Sequence of chain 1.B:
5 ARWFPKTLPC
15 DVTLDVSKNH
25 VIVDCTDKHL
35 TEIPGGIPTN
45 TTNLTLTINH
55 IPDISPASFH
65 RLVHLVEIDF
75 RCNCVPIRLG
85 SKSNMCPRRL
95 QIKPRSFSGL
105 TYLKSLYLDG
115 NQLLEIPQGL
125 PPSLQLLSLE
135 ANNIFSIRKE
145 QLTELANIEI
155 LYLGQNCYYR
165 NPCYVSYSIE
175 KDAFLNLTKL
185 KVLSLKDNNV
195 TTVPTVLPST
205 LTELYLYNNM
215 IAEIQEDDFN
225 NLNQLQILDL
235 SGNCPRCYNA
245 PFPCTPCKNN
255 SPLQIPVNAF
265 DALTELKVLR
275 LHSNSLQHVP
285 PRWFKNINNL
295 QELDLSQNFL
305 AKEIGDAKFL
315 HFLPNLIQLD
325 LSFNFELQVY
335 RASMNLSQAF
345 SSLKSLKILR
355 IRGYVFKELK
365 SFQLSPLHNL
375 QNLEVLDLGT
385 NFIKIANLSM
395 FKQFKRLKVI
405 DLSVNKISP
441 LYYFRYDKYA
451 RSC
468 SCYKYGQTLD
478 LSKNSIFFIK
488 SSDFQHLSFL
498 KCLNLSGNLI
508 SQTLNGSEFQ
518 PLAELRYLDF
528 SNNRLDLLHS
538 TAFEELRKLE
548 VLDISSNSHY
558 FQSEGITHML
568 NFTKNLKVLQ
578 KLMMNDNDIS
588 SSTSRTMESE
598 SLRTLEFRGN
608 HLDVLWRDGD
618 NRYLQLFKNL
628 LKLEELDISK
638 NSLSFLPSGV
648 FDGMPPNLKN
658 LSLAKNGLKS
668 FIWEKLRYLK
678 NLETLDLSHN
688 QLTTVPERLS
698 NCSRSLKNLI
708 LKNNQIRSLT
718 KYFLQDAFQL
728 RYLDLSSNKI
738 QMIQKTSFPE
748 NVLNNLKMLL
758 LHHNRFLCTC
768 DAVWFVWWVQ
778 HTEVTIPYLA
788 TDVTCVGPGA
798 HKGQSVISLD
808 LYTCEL

This small molecule binds to this protein.
Small molecule (SMILES): CC(=O)N[C@H]1[C@H](O[C@H]2[C@H](O)[C@@H](NC(C)=O)CO[C@@H]2CO)O[C@H](CO)[C@@H](O)[C@@H]1O

Binding-site contacts:
Ligand atom O5 contacts residue VAL169 of chain 1.B at 3.3 Å.
Ligand atom C4 contacts residue VAL169 of chain 1.B at 4.2 Å (hydrophobic).
Ligand atom C5 contacts residue MET214 of chain 1.B at 4.2 Å (hydrophobic).
Ligand atom C7 contacts residue PRO166 of chain 1.B at 4.2 Å (hydrophobic).
Ligand atom O7 contacts residue PRO166 of chain 1.B at 3.7 Å.
Ligand atom C2 contacts residue TYR168 of chain 1.B at 4.1 Å (hydrophobic).
Ligand atom O6 contacts residue TYR168 of chain 1.B at 4.1 Å.
Ligand atom C3 contacts residue ASN193 of chain 1.B at 3.8 Å.
Ligand atom C1 contacts residue MET214 of chain 1.B at 3.8 Å (hydrophobic).
Ligand atom C2 contacts residue VAL169 of chain 1.B at 3.8 Å (hydrophobic).
Ligand atom O6 contacts residue MET214 of chain 1.B at 3.6 Å.
Ligand atom C1 contacts residue ASN193 of chain 1.B at 1.4 Å.
Ligand atom N2 contacts residue CYS161 of chain 1.B at 4.2 Å.
Ligand atom C7 contacts residue TYR168 of chain 1.B at 4.1 Å (hydrophobic).
Ligand atom O5 contacts residue ASN193 of chain 1.B at 2.3 Å (h-bond).
Ligand atom C7 contacts residue ASN193 of chain 1.B at 3.9 Å.
Ligand atom C6 contacts residue TYR168 of chain 1.B at 4.1 Å (hydrophobic).
Ligand atom O5 contacts residue TYR168 of chain 1.B at 3.5 Å (h-bond).
Ligand atom C7 contacts residue CYS161 of chain 1.B at 3.8 Å (hydrophobic).
Ligand atom O7 contacts residue TYR168 of chain 1.B at 2.9 Å (h-bond).
Ligand atom O3 contacts residue TYR168 of chain 1.B at 3.6 Å.
Ligand atom C2 contacts residue ASN193 of chain 1.B at 2.5 Å.
Ligand atom C8 contacts residue TYR163 of chain 1.B at 4.0 Å (hydrophobic).
Ligand atom O4 contacts residue TYR168 of chain 1.B at 4.2 Å.
Ligand atom O7 contacts residue CYS161 of chain 1.B at 3.3 Å (h-bond).
Ligand atom C4 contacts residue TYR168 of chain 1.B at 3.6 Å (hydrophobic).
Ligand atom C3 contacts residue TYR168 of chain 1.B at 4.2 Å (hydrophobic).
Ligand atom O5 contacts residue MET214 of chain 1.B at 3.6 Å.
Ligand atom N2 contacts residue ASN193 of chain 1.B at 2.9 Å (h-bond).
Ligand atom O5 contacts residue SER170 of chain 1.B at 3.4 Å (h-bond).
Ligand atom C1 contacts residue VAL169 of chain 1.B at 3.6 Å (hydrophobic).
Ligand atom C8 contacts residue PRO166 of chain 1.B at 4.0 Å (hydrophobic).
Ligand atom C5 contacts residue ASN193 of chain 1.B at 3.6 Å.
Ligand atom C6 contacts residue SER170 of chain 1.B at 3.8 Å.
Ligand atom C4 contacts residue ASN193 of chain 1.B at 4.2 Å.
Ligand atom C1 contacts residue TYR168 of chain 1.B at 3.8 Å (hydrophobic).
Ligand atom O6 contacts residue SER170 of chain 1.B at 2.7 Å (h-bond).
Ligand atom O7 contacts residue CYS167 of chain 1.B at 3.2 Å (h-bond).
Ligand atom C5 contacts residue TYR168 of chain 1.B at 3.8 Å (hydrophobic).
Ligand atom C8 contacts residue TYR162 of chain 1.B at 3.6 Å (hydrophobic).